Binding-site contacts:
Ligand atom OE1 contacts residue PHE45 of chain 1.B at 3.5 Å.
Ligand atom CD contacts residue THR83 of chain 1.B at 4.0 Å.
Ligand atom N contacts residue GLU199 of chain 1.B at 2.4 Å (salt-bridge).
Ligand atom OE2 contacts residue MET10 of chain 1.B at 3.6 Å (h-bond).
Ligand atom CG contacts residue THR125 of chain 1.B at 3.7 Å.
Ligand atom OXT contacts residue THR83 of chain 1.B at 3.4 Å (h-bond).
Ligand atom CB contacts residue THR85 of chain 1.B at 4.2 Å.
Ligand atom CG contacts residue PHE162 of chain 1.B at 4.1 Å (hydrophobic).
Ligand atom O contacts residue THR198 of chain 1.B at 2.9 Å (h-bond).
Ligand atom CD contacts residue THR85 of chain 1.B at 3.8 Å.
Ligand atom CD contacts residue PHE45 of chain 1.B at 3.8 Å (hydrophobic).
Ligand atom OE2 contacts residue THR83 of chain 1.B at 3.3 Å (h-bond).
Ligand atom OE2 contacts residue MET86 of chain 1.B at 4.1 Å.
Ligand atom N contacts residue SER197 of chain 1.B at 2.7 Å (h-bond).
Ligand atom CA contacts residue GLU199 of chain 1.B at 3.6 Å.
Ligand atom C contacts residue ASN84 of chain 1.B at 3.3 Å.
Ligand atom C contacts residue THR83 of chain 1.B at 3.6 Å.
Ligand atom OXT contacts residue THR85 of chain 1.B at 2.6 Å (h-bond).
Ligand atom OE2 contacts residue PHE45 of chain 1.B at 3.6 Å.
Ligand atom O contacts residue THR83 of chain 1.B at 3.4 Å.
Ligand atom CB contacts residue GLU199 of chain 1.B at 3.9 Å.
Ligand atom CA contacts residue THR85 of chain 1.B at 4.2 Å.
Ligand atom C contacts residue THR198 of chain 1.B at 3.8 Å.
Ligand atom OE1 contacts residue PHE162 of chain 1.B at 3.2 Å.
Ligand atom CG contacts residue THR85 of chain 1.B at 3.3 Å.
Ligand atom CB contacts residue THR83 of chain 1.B at 3.7 Å.
Ligand atom OE2 contacts residue GLN52 of chain 1.B at 3.6 Å (h-bond).
Ligand atom CD contacts residue PHE162 of chain 1.B at 4.1 Å (hydrophobic).
Ligand atom OXT contacts residue ASN84 of chain 1.B at 3.2 Å (h-bond).
Ligand atom CA contacts residue SER197 of chain 1.B at 3.1 Å.
Ligand atom CG contacts residue THR83 of chain 1.B at 4.1 Å.
Ligand atom CB contacts residue MET10 of chain 1.B at 3.4 Å (hydrophobic).
Ligand atom O contacts residue ASN84 of chain 1.B at 2.7 Å (h-bond).
Ligand atom OE1 contacts residue GLN52 of chain 1.B at 2.7 Å (h-bond).
Ligand atom CD contacts residue GLN52 of chain 1.B at 3.4 Å.
Ligand atom O contacts residue SER197 of chain 1.B at 3.5 Å.
Ligand atom C contacts residue THR85 of chain 1.B at 3.7 Å.
Ligand atom N contacts residue THR198 of chain 1.B at 3.5 Å (h-bond).
Ligand atom O contacts residue THR85 of chain 1.B at 4.1 Å.
Ligand atom C contacts residue SER197 of chain 1.B at 3.5 Å.

Sequence of chain 1.B:
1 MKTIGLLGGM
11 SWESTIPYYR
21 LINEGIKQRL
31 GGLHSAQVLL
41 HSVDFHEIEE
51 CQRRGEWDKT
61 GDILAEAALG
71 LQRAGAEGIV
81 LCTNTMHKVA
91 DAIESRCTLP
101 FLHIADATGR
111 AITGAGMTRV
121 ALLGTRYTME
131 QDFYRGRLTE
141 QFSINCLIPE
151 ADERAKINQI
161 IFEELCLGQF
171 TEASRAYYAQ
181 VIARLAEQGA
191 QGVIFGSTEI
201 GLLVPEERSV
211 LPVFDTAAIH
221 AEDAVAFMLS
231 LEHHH

The protein below binds the small molecule below.
Small molecule (SMILES): N[C@@H](CCC(=O)O)C(=O)O